Binding-site contacts:
Ligand atom O6 contacts residue SER529 of chain 1.A at 4.3 Å.
Ligand atom O6 contacts residue ASN530 of chain 1.A at 4.3 Å.
Ligand atom C7 contacts residue ASN530 of chain 1.A at 3.7 Å.
Ligand atom C3 contacts residue ASN530 of chain 1.A at 3.9 Å.
Ligand atom O4 contacts residue SER404 of chain 1.A at 4.3 Å.
Ligand atom C4 contacts residue ASN530 of chain 1.A at 4.2 Å.
Ligand atom C6 contacts residue ASN530 of chain 1.A at 4.5 Å.
Ligand atom O7 contacts residue ASN530 of chain 1.A at 3.2 Å (h-bond).
Ligand atom O6 contacts residue ASP527 of chain 1.A at 4.3 Å.
Ligand atom O5 contacts residue ASN530 of chain 1.A at 2.2 Å (h-bond).
Ligand atom C1 contacts residue ASN530 of chain 1.A at 1.4 Å.
Ligand atom C5 contacts residue ASN530 of chain 1.A at 3.5 Å.
Ligand atom N2 contacts residue ASN530 of chain 1.A at 3.2 Å (h-bond).
Ligand atom C6 contacts residue SER404 of chain 1.A at 3.1 Å.
Ligand atom O6 contacts residue SER404 of chain 1.A at 3.4 Å (h-bond).
Ligand atom C2 contacts residue ASN530 of chain 1.A at 2.7 Å.

Sequence of chain 1.A:
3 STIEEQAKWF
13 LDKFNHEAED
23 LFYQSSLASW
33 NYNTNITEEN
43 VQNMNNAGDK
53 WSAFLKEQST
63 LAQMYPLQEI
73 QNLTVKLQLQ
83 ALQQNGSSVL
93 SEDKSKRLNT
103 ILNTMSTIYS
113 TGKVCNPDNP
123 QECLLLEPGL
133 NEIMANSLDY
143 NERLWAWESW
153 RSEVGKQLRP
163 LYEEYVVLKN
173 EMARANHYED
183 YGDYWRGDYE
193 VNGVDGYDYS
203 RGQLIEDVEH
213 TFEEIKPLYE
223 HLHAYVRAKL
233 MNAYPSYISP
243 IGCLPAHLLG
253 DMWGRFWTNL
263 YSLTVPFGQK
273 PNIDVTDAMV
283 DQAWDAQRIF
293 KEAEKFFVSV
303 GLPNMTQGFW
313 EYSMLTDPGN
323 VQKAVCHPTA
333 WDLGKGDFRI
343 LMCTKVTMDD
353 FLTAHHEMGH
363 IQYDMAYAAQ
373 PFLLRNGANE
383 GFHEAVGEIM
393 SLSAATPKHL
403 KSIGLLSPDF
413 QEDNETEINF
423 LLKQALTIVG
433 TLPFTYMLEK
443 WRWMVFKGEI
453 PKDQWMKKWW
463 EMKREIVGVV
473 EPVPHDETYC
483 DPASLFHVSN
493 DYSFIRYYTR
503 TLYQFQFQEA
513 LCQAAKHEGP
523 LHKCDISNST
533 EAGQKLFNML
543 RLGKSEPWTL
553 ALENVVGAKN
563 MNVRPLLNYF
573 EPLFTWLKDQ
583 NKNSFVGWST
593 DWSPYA

This small molecule binds to this protein.
Small molecule (SMILES): CC(=O)N[C@@H]1[C@@H](O)[C@H](O)[C@@H](CO)O[C@H]1O